Sequence of chain 1.B:
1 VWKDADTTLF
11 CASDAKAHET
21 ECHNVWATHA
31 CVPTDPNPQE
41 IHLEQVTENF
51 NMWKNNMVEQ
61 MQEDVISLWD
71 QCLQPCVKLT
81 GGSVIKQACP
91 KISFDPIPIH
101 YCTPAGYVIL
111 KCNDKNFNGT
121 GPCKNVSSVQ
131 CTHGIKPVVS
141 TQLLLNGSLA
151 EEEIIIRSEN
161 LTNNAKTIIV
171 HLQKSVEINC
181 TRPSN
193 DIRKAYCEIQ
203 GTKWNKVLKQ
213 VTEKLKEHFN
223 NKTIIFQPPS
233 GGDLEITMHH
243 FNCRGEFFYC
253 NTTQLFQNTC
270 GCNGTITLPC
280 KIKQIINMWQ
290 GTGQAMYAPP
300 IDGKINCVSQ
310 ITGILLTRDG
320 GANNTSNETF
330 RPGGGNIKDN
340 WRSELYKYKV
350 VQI

Sequence of chain 1.C:
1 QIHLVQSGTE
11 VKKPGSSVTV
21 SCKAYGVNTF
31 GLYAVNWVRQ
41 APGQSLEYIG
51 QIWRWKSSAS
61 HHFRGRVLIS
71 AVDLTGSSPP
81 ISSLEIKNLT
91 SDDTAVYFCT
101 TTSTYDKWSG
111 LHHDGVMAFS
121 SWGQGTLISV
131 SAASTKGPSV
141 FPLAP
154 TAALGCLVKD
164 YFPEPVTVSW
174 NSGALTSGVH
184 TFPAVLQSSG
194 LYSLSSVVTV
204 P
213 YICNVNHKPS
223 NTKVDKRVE

Binding-site contacts:
Ligand atom C6 contacts residue TYR25 of chain 1.C at 3.9 Å (hydrophobic).
Ligand atom O5 contacts residue HIS3 of chain 1.C at 3.9 Å.
Ligand atom O5 contacts residue GLY26 of chain 1.C at 4.0 Å.
Ligand atom C1 contacts residue THR162 of chain 1.B at 4.0 Å.
Ligand atom O4 contacts residue HIS3 of chain 1.C at 4.1 Å.
Ligand atom C3 contacts residue GLY26 of chain 1.C at 4.3 Å.
Ligand atom C6 contacts residue THR162 of chain 1.B at 4.0 Å.
Ligand atom C2 contacts residue ASN160 of chain 1.B at 2.3 Å.
Ligand atom C3 contacts residue HIS3 of chain 1.C at 4.3 Å.
Ligand atom C7 contacts residue ASN160 of chain 1.B at 3.8 Å.
Ligand atom C1 contacts residue ASN160 of chain 1.B at 1.4 Å.
Ligand atom C6 contacts residue HIS3 of chain 1.C at 4.3 Å.
Ligand atom O5 contacts residue ASN163 of chain 1.B at 3.4 Å.
Ligand atom O5 contacts residue TYR25 of chain 1.C at 4.1 Å.
Ligand atom O6 contacts residue THR162 of chain 1.B at 3.9 Å.
Ligand atom O6 contacts residue ILE2 of chain 1.C at 3.7 Å.
Ligand atom O7 contacts residue GLY26 of chain 1.C at 3.9 Å.
Ligand atom O6 contacts residue GLN1 of chain 1.C at 2.7 Å (h-bond).
Ligand atom C5 contacts residue ASN160 of chain 1.B at 3.6 Å.
Ligand atom N2 contacts residue TYR25 of chain 1.C at 4.0 Å.
Ligand atom O3 contacts residue GLY26 of chain 1.C at 3.6 Å.
Ligand atom C8 contacts residue GLY26 of chain 1.C at 3.3 Å.
Ligand atom C2 contacts residue TYR25 of chain 1.C at 3.6 Å (hydrophobic).
Ligand atom C8 contacts residue ASN28 of chain 1.C at 3.8 Å.
Ligand atom C1 contacts residue TYR25 of chain 1.C at 4.3 Å (hydrophobic).
Ligand atom C6 contacts residue GLN1 of chain 1.C at 3.1 Å.
Ligand atom C5 contacts residue THR162 of chain 1.B at 3.7 Å.
Ligand atom C7 contacts residue GLY26 of chain 1.C at 4.0 Å.
Ligand atom O4 contacts residue TYR25 of chain 1.C at 4.3 Å.
Ligand atom O6 contacts residue HIS3 of chain 1.C at 4.0 Å.
Ligand atom O5 contacts residue ASN160 of chain 1.B at 2.3 Å (h-bond).
Ligand atom C4 contacts residue ASN160 of chain 1.B at 4.1 Å.
Ligand atom C8 contacts residue VAL27 of chain 1.C at 3.9 Å (hydrophobic).
Ligand atom C6 contacts residue GLY26 of chain 1.C at 3.9 Å.
Ligand atom O5 contacts residue THR162 of chain 1.B at 3.9 Å.
Ligand atom O3 contacts residue TYR25 of chain 1.C at 4.3 Å.
Ligand atom N2 contacts residue ASN160 of chain 1.B at 2.7 Å (h-bond).
Ligand atom C5 contacts residue HIS3 of chain 1.C at 4.2 Å.
Ligand atom C1 contacts residue ASN163 of chain 1.B at 4.0 Å.
Ligand atom C3 contacts residue ASN160 of chain 1.B at 3.6 Å.

A protein and the small-molecule ligand that binds it are described below.
Small molecule (SMILES): CC(=O)N[C@H]1[C@H](O[C@H]2[C@H](O)[C@@H](NC(C)=O)CO[C@@H]2CO)O[C@H](CO)[C@@H](O[C@@H]2O[C@H](CO[C@H]3O[C@H](CO)[C@@H](O)[C@H](O)[C@@H]3O)[C@@H](O)[C@H](O[C@H]3O[C@H](CO)[C@@H](O)[C@H](O)[C@@H]3O)[C@@H]2O)[C@@H]1O